Binding-site contacts:
Ligand atom O6 contacts residue ARG196 of chain 1.A at 3.1 Å (salt-bridge).
Ligand atom C2 contacts residue CYS111 of chain 1.A at 3.5 Å (hydrophobic).
Ligand atom O6 contacts residue LYS137 of chain 1.A at 2.8 Å (salt-bridge).
Ligand atom C7 contacts residue GLU172 of chain 1.A at 3.4 Å.
Ligand atom N1 contacts residue ASP200 of chain 1.A at 2.5 Å (salt-bridge).
Ligand atom C5 contacts residue ASP61 of chain 1.A at 3.4 Å.
Ligand atom S1 contacts residue ASP200 of chain 1.A at 3.4 Å (salt-bridge).
Ligand atom C6 contacts residue ASP200 of chain 1.A at 3.2 Å.
Ligand atom C4 contacts residue ASP62 of chain 1.A at 3.4 Å.
Ligand atom C1 contacts residue TYR176 of chain 1.A at 4.0 Å (hydrophobic).
Ligand atom O6 contacts residue ASP200 of chain 1.A at 3.8 Å.
Ligand atom C6 contacts residue LYS137 of chain 1.A at 3.8 Å.
Ligand atom O2 contacts residue CYS111 of chain 1.A at 4.0 Å.
Ligand atom C1 contacts residue ASP139 of chain 1.A at 3.1 Å.
Ligand atom O4 contacts residue CYS111 of chain 1.A at 3.4 Å.
Ligand atom O5 contacts residue TYR103 of chain 1.A at 3.4 Å.
Ligand atom C5 contacts residue TRP16 of chain 1.A at 3.7 Å (hydrophobic).
Ligand atom C4 contacts residue ASP61 of chain 1.A at 3.5 Å.
Ligand atom O7 contacts residue ARG196 of chain 1.A at 3.4 Å (salt-bridge).
Ligand atom C2 contacts residue ASP139 of chain 1.A at 3.0 Å.
Ligand atom O7 contacts residue GLU172 of chain 1.A at 2.8 Å (salt-bridge).
Ligand atom C5 contacts residue LYS137 of chain 1.A at 3.8 Å.
Ligand atom O4 contacts residue TRP16 of chain 1.A at 3.7 Å.
Ligand atom C1 contacts residue ASP200 of chain 1.A at 3.6 Å.
Ligand atom C3 contacts residue ASP139 of chain 1.A at 3.9 Å.
Ligand atom O3 contacts residue CYS111 of chain 1.A at 2.9 Å.
Ligand atom O7 contacts residue ASP200 of chain 1.A at 2.6 Å (salt-bridge).
Ligand atom C4 contacts residue TRP16 of chain 1.A at 3.6 Å (hydrophobic).
Ligand atom O1 contacts residue ASP200 of chain 1.A at 3.2 Å (salt-bridge).
Ligand atom O5 contacts residue ASP61 of chain 1.A at 2.6 Å (salt-bridge).
Ligand atom O5 contacts residue LYS137 of chain 1.A at 3.0 Å (salt-bridge).
Ligand atom O4 contacts residue ALA112 of chain 1.A at 3.9 Å.
Ligand atom C1 contacts residue CYS111 of chain 1.A at 3.9 Å (hydrophobic).
Ligand atom O4 contacts residue ASP62 of chain 1.A at 2.7 Å (salt-bridge).
Ligand atom C3 contacts residue TRP16 of chain 1.A at 3.7 Å (hydrophobic).
Ligand atom C7 contacts residue ASP139 of chain 1.A at 3.4 Å.
Ligand atom O5 contacts residue ASP139 of chain 1.A at 3.8 Å.
Ligand atom O4 contacts residue TYR103 of chain 1.A at 3.9 Å.
Ligand atom C7 contacts residue ASP200 of chain 1.A at 3.5 Å.
Ligand atom C4 contacts residue TYR103 of chain 1.A at 3.9 Å (hydrophobic).

The small molecule below binds the protein below.
Small molecule (SMILES): O=S1(=O)N[C@@H]2[C@H](O)[C@@H](O)[C@@H](O)[C@@H](CO)[C@@H]2O1

Sequence of chain 1.A:
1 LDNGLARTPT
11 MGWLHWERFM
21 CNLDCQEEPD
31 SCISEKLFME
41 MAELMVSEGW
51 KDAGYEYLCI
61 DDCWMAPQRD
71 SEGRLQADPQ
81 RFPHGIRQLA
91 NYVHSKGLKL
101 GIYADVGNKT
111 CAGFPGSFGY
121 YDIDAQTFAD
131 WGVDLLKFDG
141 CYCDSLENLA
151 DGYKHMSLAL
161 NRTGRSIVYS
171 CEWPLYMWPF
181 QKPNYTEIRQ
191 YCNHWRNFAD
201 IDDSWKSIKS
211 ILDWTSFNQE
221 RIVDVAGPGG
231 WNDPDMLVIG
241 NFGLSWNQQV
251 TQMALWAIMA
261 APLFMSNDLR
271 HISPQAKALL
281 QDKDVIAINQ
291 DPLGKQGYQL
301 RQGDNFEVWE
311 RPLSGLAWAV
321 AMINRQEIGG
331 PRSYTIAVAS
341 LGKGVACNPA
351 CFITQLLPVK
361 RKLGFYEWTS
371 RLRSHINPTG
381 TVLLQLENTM